Binding-site contacts:
Ligand atom C3 contacts residue ASN320 of chain 1.D at 3.8 Å.
Ligand atom N2 contacts residue ASN316 of chain 1.D at 4.4 Å.
Ligand atom C1 contacts residue ASN316 of chain 1.D at 4.3 Å.
Ligand atom C1 contacts residue ASN320 of chain 1.D at 1.4 Å.
Ligand atom O5 contacts residue ASN320 of chain 1.D at 2.4 Å (h-bond).
Ligand atom O6 contacts residue ARG281 of chain 1.C at 3.2 Å (salt-bridge).
Ligand atom O7 contacts residue ASN320 of chain 1.D at 3.0 Å (h-bond).
Ligand atom C8 contacts residue TRP262 of chain 1.C at 4.5 Å (hydrophobic).
Ligand atom C4 contacts residue ASN320 of chain 1.D at 4.2 Å.
Ligand atom O7 contacts residue MET285 of chain 1.C at 3.5 Å (h-bond).
Ligand atom C8 contacts residue LEU317 of chain 1.D at 3.3 Å (hydrophobic).
Ligand atom C6 contacts residue ARG281 of chain 1.C at 3.6 Å.
Ligand atom O6 contacts residue LEU264 of chain 1.C at 4.2 Å.
Ligand atom O7 contacts residue LEU317 of chain 1.D at 4.5 Å.
Ligand atom N2 contacts residue ASN320 of chain 1.D at 2.9 Å (h-bond).
Ligand atom C7 contacts residue ASN316 of chain 1.D at 4.2 Å.
Ligand atom C7 contacts residue ASN320 of chain 1.D at 3.0 Å.
Ligand atom C5 contacts residue ASN320 of chain 1.D at 3.6 Å.
Ligand atom C2 contacts residue ASN320 of chain 1.D at 2.4 Å.
Ligand atom C7 contacts residue LEU317 of chain 1.D at 4.3 Å (hydrophobic).
Ligand atom O7 contacts residue TRP262 of chain 1.C at 4.3 Å.
Ligand atom C8 contacts residue ASN320 of chain 1.D at 4.0 Å.
Ligand atom C8 contacts residue ASN316 of chain 1.D at 3.7 Å.

Sequence of chain 1.C:
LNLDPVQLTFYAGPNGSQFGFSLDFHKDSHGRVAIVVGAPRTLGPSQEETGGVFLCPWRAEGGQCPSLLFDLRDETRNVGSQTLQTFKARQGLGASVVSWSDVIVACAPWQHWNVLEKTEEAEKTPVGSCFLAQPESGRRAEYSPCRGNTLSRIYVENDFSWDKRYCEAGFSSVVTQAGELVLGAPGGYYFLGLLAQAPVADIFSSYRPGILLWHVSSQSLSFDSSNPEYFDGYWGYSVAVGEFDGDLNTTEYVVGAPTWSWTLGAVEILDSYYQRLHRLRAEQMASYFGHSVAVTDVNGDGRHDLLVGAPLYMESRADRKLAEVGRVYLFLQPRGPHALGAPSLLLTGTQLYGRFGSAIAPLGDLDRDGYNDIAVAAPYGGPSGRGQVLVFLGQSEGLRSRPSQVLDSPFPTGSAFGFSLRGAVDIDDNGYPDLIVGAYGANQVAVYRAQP

This protein binds this small molecule.
Small molecule (SMILES): CC(=O)N[C@H]1[C@H](O[C@H]2[C@H](O)[C@@H](NC(C)=O)CO[C@@H]2CO)O[C@H](CO)[C@@H](O[C@H]2O[C@H](CO[C@H]3O[C@H](CO)[C@@H](O)[C@H](O)[C@@H]3O)[C@@H](O)[C@H](O[C@@H]3O[C@H](CO)[C@@H](O)[C@H](O)[C@@H]3O)[C@@H]2O)[C@@H]1O

Sequence of chain 1.D:
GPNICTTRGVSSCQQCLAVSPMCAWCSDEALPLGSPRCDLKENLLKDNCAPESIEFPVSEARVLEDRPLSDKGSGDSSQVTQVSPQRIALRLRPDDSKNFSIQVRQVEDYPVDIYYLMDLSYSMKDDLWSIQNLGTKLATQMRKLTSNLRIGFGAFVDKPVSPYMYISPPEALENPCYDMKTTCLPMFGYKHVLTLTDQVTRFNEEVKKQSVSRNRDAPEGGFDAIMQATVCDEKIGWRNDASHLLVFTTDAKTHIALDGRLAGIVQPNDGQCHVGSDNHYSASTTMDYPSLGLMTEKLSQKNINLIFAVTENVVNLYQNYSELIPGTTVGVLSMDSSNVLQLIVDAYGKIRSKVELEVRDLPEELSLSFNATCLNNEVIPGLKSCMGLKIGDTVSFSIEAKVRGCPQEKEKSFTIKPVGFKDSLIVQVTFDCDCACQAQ